Binding-site contacts:
Ligand atom C4 contacts residue ASN331 of chain 1.B at 4.2 Å.
Ligand atom C5 contacts residue ASN331 of chain 1.B at 3.6 Å.
Ligand atom C3 contacts residue ASN331 of chain 1.B at 3.8 Å.
Ligand atom C5 contacts residue GLN580 of chain 1.B at 4.3 Å.
Ligand atom C6 contacts residue GLN580 of chain 1.B at 3.6 Å.
Ligand atom C8 contacts residue THR333 of chain 1.B at 4.2 Å.
Ligand atom C7 contacts residue ASN331 of chain 1.B at 4.1 Å.
Ligand atom O5 contacts residue GLN580 of chain 1.B at 4.2 Å.
Ligand atom C2 contacts residue ASN331 of chain 1.B at 2.4 Å.
Ligand atom O6 contacts residue GLN580 of chain 1.B at 2.7 Å (h-bond).
Ligand atom O6 contacts residue THR581 of chain 1.B at 4.3 Å.
Ligand atom O5 contacts residue ASN331 of chain 1.B at 2.3 Å (h-bond).
Ligand atom N2 contacts residue ASN331 of chain 1.B at 2.9 Å (h-bond).
Ligand atom C1 contacts residue ASN331 of chain 1.B at 1.4 Å.

The protein below binds the small molecule below.
Small molecule (SMILES): CC(=O)N[C@@H]1[C@@H](O)[C@H](O)[C@@H](CO)O[C@H]1O

Sequence of chain 1.B:
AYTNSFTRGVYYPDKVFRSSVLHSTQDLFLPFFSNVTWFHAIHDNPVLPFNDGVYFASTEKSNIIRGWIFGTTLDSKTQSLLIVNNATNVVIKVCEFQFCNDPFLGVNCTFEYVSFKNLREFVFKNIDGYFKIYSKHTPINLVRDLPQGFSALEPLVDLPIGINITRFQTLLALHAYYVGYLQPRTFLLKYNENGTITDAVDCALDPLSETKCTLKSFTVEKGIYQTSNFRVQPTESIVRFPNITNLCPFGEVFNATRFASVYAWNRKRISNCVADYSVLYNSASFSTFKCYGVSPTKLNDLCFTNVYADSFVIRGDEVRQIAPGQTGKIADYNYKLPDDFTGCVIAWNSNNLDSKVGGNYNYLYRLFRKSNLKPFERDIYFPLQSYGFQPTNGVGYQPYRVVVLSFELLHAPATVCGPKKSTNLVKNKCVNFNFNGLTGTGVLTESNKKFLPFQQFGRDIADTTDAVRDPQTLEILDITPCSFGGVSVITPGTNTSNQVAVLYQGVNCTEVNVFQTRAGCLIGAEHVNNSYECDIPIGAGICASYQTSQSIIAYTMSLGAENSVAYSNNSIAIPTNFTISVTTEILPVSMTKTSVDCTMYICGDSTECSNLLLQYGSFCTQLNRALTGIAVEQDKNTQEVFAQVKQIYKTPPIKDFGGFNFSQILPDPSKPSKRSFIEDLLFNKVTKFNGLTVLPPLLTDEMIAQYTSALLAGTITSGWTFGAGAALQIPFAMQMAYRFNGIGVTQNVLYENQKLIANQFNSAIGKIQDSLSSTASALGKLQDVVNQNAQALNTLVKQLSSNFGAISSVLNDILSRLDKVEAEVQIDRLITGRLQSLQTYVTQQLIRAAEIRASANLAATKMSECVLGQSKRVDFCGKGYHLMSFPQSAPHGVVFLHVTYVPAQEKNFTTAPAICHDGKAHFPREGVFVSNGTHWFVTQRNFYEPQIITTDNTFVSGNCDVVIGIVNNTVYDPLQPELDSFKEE